The small molecule below binds the protein below.
Small molecule (SMILES): CC(=O)N[C@@H]1[C@@H](O)[C@H](O)[C@@H](CO)O[C@H]1O

Binding-site contacts:
Ligand atom C6 contacts residue THR169 of chain 1.A at 4.4 Å.
Ligand atom C8 contacts residue GLU205 of chain 1.A at 4.0 Å.
Ligand atom O7 contacts residue ASN167 of chain 1.A at 3.5 Å (h-bond).
Ligand atom C7 contacts residue ASN167 of chain 1.A at 3.6 Å.
Ligand atom C4 contacts residue ASN167 of chain 1.A at 4.2 Å.
Ligand atom C1 contacts residue ASN167 of chain 1.A at 1.5 Å.
Ligand atom C8 contacts residue THR240 of chain 1.A at 3.5 Å.
Ligand atom N2 contacts residue THR240 of chain 1.A at 3.8 Å.
Ligand atom C2 contacts residue ASN167 of chain 1.A at 2.5 Å.
Ligand atom N2 contacts residue ASN167 of chain 1.A at 3.1 Å (h-bond).
Ligand atom C7 contacts residue THR240 of chain 1.A at 3.5 Å.
Ligand atom O5 contacts residue THR169 of chain 1.A at 4.0 Å.
Ligand atom C1 contacts residue THR240 of chain 1.A at 4.2 Å.
Ligand atom C8 contacts residue PRO219 of chain 3.A at 4.4 Å (hydrophobic).
Ligand atom O7 contacts residue THR240 of chain 1.A at 4.0 Å.
Ligand atom C3 contacts residue ASN167 of chain 1.A at 3.8 Å.
Ligand atom O5 contacts residue ASN167 of chain 1.A at 2.2 Å (h-bond).
Ligand atom C5 contacts residue ASN167 of chain 1.A at 3.6 Å.

Sequence of chain 1.A:
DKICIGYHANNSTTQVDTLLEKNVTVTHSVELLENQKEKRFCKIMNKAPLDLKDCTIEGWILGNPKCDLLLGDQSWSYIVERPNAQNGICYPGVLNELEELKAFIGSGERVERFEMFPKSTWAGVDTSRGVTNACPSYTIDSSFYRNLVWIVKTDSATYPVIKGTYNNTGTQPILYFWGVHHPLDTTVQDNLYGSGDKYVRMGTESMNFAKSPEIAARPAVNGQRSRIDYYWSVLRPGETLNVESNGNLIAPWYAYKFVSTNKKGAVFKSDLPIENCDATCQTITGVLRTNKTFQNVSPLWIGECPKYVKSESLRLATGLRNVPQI

Sequence of chain 3.A:
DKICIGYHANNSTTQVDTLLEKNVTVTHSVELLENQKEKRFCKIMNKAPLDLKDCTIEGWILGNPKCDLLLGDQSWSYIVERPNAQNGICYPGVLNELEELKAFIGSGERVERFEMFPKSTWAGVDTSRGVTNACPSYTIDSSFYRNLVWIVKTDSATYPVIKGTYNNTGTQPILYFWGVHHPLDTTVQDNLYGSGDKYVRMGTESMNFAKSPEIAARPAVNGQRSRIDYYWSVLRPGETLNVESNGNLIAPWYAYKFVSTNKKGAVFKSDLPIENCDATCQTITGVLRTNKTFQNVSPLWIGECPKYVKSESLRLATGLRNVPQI